Sequence of chain 1.J:
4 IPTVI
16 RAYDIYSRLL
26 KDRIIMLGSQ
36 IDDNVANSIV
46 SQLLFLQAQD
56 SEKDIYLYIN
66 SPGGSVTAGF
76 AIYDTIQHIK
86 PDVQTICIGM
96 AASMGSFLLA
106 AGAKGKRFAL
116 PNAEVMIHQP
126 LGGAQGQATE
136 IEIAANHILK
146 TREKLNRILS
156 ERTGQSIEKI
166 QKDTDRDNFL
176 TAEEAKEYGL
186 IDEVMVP

Binding-site contacts:
Ligand atom CE2 contacts residue LEU49 of chain 1.K at 3.6 Å (hydrophobic).
Ligand atom C6 contacts residue ASP27 of chain 1.J at 2.7 Å.
Ligand atom CB contacts residue GLN89 of chain 1.J at 3.2 Å.
Ligand atom CZ contacts residue THR80 of chain 1.K at 3.5 Å.
Ligand atom C3 contacts residue LEU49 of chain 1.K at 3.8 Å (hydrophobic).
Ligand atom CD2 contacts residue TYR63 of chain 1.J at 3.0 Å (hydrophobic).
Ligand atom CA contacts residue TYR61 of chain 1.J at 3.7 Å (hydrophobic).
Ligand atom CB contacts residue TYR61 of chain 1.J at 3.5 Å (hydrophobic).
Ligand atom CB contacts residue ILE91 of chain 1.J at 3.7 Å (hydrophobic).
Ligand atom C7 contacts residue ASP27 of chain 1.J at 2.8 Å.
Ligand atom O contacts residue TYR61 of chain 1.J at 3.3 Å.
Ligand atom CE2 contacts residue TYR63 of chain 1.J at 3.2 Å (hydrophobic).
Ligand atom CD contacts residue PHE113 of chain 1.J at 3.9 Å (hydrophobic).
Ligand atom N contacts residue TYR63 of chain 1.J at 3.1 Å (h-bond).
Ligand atom F2 contacts residue LEU49 of chain 1.K at 3.5 Å.
Ligand atom F1 contacts residue THR80 of chain 1.K at 3.4 Å.
Ligand atom C2 contacts residue TYR63 of chain 1.J at 3.9 Å (hydrophobic).
Ligand atom F2 contacts residue TYR63 of chain 1.J at 2.5 Å.
Ligand atom C5 contacts residue ALA53 of chain 1.K at 3.8 Å (hydrophobic).
Ligand atom O contacts residue GLN89 of chain 1.J at 3.5 Å (h-bond).
Ligand atom C5 contacts residue LEU49 of chain 1.K at 3.6 Å (hydrophobic).
Ligand atom O contacts residue TYR63 of chain 1.J at 2.7 Å (h-bond).
Ligand atom C7 contacts residue LEU24 of chain 1.J at 3.5 Å (hydrophobic).
Ligand atom C4 contacts residue ILE29 of chain 1.J at 3.5 Å (hydrophobic).
Ligand atom N contacts residue TYR61 of chain 1.J at 3.6 Å.
Ligand atom F1 contacts residue HIS83 of chain 1.K at 3.4 Å.
Ligand atom C1 contacts residue LEU49 of chain 1.K at 3.8 Å (hydrophobic).
Ligand atom CE contacts residue ASP27 of chain 1.J at 3.2 Å.
Ligand atom F1 contacts residue LEU115 of chain 1.J at 3.9 Å.
Ligand atom O2 contacts residue LEU49 of chain 1.K at 3.9 Å.
Ligand atom C7 contacts residue ARG23 of chain 1.J at 3.6 Å.
Ligand atom C contacts residue TYR63 of chain 1.J at 3.8 Å (hydrophobic).
Ligand atom CD2 contacts residue LEU49 of chain 1.K at 3.9 Å (hydrophobic).
Ligand atom CB contacts residue TYR63 of chain 1.J at 3.9 Å (hydrophobic).
Ligand atom C contacts residue TYR61 of chain 1.J at 3.2 Å (hydrophobic).
Ligand atom O2 contacts residue GLN52 of chain 1.K at 3.1 Å (h-bond).
Ligand atom CB contacts residue TYR61 of chain 1.J at 3.3 Å (hydrophobic).
Ligand atom CE1 contacts residue LEU49 of chain 1.K at 3.9 Å (hydrophobic).
Ligand atom CD1 contacts residue HIS83 of chain 1.K at 3.5 Å.
Ligand atom CA contacts residue TYR61 of chain 1.J at 3.1 Å (hydrophobic).

The small molecule below binds the protein below.
Small molecule (SMILES): CCCC/C=C/C(=O)N[C@@H](Cc1cc(F)cc(F)c1)C(=O)N[C@H]1COC(=O)[C@@H]2C[C@@H](C)CN2C(=O)[C@H](C)NC(=O)[C@@H]2CCCCN2C(=O)[C@@H]2CCCN2C1=O

Sequence of chain 1.K:
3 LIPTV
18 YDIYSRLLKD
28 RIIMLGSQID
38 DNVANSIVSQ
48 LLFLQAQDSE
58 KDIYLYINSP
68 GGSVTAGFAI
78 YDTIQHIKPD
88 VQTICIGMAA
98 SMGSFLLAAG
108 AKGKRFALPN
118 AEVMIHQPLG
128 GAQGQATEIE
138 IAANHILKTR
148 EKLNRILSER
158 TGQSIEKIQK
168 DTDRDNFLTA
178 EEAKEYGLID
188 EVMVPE